Sequence of chain 1.C:
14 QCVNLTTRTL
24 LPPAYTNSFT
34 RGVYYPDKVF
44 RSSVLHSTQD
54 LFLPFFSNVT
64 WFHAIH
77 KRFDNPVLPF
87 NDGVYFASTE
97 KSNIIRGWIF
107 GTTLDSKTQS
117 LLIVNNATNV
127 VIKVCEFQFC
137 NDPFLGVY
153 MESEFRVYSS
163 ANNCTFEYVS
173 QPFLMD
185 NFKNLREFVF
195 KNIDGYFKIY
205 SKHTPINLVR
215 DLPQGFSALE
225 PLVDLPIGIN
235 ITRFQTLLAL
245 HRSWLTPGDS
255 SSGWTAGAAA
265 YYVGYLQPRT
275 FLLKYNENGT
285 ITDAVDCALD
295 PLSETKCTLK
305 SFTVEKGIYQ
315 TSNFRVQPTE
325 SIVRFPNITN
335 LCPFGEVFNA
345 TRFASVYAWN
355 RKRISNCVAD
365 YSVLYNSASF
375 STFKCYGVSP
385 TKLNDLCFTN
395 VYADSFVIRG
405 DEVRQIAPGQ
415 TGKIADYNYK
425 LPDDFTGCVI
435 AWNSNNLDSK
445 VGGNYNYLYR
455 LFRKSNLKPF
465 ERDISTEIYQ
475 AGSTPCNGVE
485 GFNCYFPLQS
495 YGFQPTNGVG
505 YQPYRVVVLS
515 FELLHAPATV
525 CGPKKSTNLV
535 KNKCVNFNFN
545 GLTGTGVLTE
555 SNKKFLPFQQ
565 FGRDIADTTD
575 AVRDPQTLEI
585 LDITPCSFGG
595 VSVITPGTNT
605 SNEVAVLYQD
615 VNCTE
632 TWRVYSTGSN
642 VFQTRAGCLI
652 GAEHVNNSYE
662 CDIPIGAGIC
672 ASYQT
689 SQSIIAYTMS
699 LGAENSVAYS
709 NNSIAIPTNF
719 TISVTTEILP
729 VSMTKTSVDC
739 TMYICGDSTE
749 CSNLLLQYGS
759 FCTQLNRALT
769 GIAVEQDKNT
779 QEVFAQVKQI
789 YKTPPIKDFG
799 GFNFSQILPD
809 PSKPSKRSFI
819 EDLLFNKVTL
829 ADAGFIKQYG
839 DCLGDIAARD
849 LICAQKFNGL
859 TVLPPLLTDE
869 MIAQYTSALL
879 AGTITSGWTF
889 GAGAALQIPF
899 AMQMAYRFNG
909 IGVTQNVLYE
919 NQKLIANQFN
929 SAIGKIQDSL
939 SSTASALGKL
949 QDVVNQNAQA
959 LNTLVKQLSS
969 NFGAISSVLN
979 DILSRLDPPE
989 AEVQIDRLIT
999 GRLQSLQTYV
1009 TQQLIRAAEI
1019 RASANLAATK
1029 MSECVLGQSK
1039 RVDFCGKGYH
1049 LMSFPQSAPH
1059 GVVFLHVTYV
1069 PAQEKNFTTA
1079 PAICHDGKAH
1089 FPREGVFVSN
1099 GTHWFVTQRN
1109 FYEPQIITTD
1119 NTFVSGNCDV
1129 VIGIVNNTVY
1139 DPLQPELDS

Binding-site contacts:
Ligand atom C1 contacts residue ASN1074 of chain 1.B at 1.4 Å.
Ligand atom C8 contacts residue ASN1074 of chain 1.B at 3.4 Å.
Ligand atom N2 contacts residue ASN1074 of chain 1.B at 2.7 Å (h-bond).
Ligand atom O5 contacts residue ALA706 of chain 1.B at 4.3 Å.
Ligand atom C3 contacts residue ASN1074 of chain 1.B at 3.8 Å.
Ligand atom N2 contacts residue GLN895 of chain 1.C at 4.3 Å.
Ligand atom C5 contacts residue ASN1074 of chain 1.B at 3.6 Å.
Ligand atom C7 contacts residue ASN1074 of chain 1.B at 3.0 Å.
Ligand atom O5 contacts residue ASN1074 of chain 1.B at 2.3 Å (h-bond).
Ligand atom C1 contacts residue ALA706 of chain 1.B at 4.3 Å (hydrophobic).
Ligand atom C1 contacts residue GLN895 of chain 1.C at 4.1 Å.
Ligand atom C4 contacts residue ASN1074 of chain 1.B at 4.2 Å.
Ligand atom C5 contacts residue ALA706 of chain 1.B at 3.8 Å (hydrophobic).
Ligand atom O7 contacts residue ASN1074 of chain 1.B at 3.7 Å.
Ligand atom C2 contacts residue ASN1074 of chain 1.B at 2.5 Å.
Ligand atom C8 contacts residue GLU1072 of chain 1.B at 3.5 Å.

Sequence of chain 1.B:
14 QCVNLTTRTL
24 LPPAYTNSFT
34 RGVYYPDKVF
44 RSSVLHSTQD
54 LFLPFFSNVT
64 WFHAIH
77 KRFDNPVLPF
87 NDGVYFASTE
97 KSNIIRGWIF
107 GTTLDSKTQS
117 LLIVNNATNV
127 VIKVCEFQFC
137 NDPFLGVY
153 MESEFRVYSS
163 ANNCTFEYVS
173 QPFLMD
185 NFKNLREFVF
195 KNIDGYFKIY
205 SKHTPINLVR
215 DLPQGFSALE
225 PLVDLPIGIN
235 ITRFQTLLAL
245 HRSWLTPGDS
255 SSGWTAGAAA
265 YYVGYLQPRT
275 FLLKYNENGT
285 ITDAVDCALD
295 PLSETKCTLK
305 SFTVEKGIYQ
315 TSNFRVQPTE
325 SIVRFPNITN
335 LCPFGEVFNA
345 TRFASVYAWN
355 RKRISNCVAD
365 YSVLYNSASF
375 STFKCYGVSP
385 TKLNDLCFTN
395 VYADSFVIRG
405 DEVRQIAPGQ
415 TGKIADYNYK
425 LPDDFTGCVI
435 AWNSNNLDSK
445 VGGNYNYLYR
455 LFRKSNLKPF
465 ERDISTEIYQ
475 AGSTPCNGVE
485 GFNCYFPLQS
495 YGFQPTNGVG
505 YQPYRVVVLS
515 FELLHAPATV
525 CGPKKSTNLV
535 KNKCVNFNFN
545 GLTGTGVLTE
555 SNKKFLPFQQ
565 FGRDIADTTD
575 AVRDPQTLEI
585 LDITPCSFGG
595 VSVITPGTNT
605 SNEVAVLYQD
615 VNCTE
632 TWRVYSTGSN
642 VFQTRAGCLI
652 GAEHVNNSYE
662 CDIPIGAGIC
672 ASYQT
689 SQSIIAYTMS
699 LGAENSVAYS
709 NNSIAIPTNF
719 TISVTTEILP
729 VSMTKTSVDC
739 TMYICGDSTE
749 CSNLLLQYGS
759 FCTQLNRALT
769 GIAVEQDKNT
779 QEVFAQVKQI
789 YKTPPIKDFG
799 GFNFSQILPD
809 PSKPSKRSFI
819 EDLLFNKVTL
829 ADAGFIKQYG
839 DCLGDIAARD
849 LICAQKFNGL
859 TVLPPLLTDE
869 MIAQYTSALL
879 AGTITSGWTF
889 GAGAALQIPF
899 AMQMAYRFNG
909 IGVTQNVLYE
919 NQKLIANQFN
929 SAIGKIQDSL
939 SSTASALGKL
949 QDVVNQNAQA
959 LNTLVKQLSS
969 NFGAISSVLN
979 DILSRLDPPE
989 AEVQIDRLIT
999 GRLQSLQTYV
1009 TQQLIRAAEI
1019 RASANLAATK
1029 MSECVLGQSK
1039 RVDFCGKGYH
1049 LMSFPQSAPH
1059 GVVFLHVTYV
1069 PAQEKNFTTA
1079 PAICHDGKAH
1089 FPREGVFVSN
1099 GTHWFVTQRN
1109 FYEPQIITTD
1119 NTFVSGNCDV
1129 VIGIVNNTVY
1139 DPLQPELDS

This small molecule binds to this protein.
Small molecule (SMILES): CC(=O)N[C@@H]1[C@@H](O)[C@H](O)[C@@H](CO)O[C@H]1O